This small molecule binds to this protein.
Small molecule (SMILES): OC[C@H]1O[C@@H](n2cnc3cc(Cl)c(Cl)cc32)[C@H](O)[C@@H]1O

Binding-site contacts:
Ligand atom O3' contacts residue ASN118 of chain 1.A at 2.7 Å (h-bond).
Ligand atom CL1 contacts residue ILE95 of chain 1.A at 4.3 Å.
Ligand atom C4 contacts residue VAL53 of chain 1.A at 3.9 Å (hydrophobic).
Ligand atom C1 contacts residue VAL53 of chain 1.A at 3.9 Å (hydrophobic).
Ligand atom C2' contacts residue ASN118 of chain 1.A at 3.4 Å.
Ligand atom C2 contacts residue VAL53 of chain 1.A at 4.0 Å (hydrophobic).
Ligand atom C2 contacts residue ILE174 of chain 1.A at 3.4 Å (hydrophobic).
Ligand atom CL2 contacts residue ASN117 of chain 1.A at 4.3 Å.
Ligand atom CL1 contacts residue ILE174 of chain 1.A at 4.0 Å.
Ligand atom C3' contacts residue ASN118 of chain 1.A at 3.6 Å.
Ligand atom CL2 contacts residue VAL66 of chain 1.A at 4.0 Å.
Ligand atom C1' contacts residue ASN118 of chain 1.A at 3.6 Å.
Ligand atom C4' contacts residue LEU45 of chain 1.A at 3.9 Å (hydrophobic).
Ligand atom C6 contacts residue VAL53 of chain 1.A at 4.0 Å (hydrophobic).
Ligand atom O4' contacts residue GLY46 of chain 1.A at 3.8 Å.
Ligand atom C5 contacts residue MET163 of chain 1.A at 3.8 Å (hydrophobic).
Ligand atom O3' contacts residue LEU45 of chain 1.A at 3.5 Å (h-bond).
Ligand atom C5 contacts residue ASN118 of chain 1.A at 3.7 Å.
Ligand atom O2' contacts residue MET163 of chain 1.A at 3.4 Å.
Ligand atom O2' contacts residue ASN118 of chain 1.A at 2.5 Å (h-bond).
Ligand atom CL2 contacts residue VAL116 of chain 1.A at 3.7 Å.
Ligand atom CL1 contacts residue VAL66 of chain 1.A at 4.1 Å.
Ligand atom O5' contacts residue ARG47 of chain 1.A at 4.0 Å.
Ligand atom C3 contacts residue VAL66 of chain 1.A at 4.4 Å (hydrophobic).
Ligand atom C7 contacts residue VAL53 of chain 1.A at 3.6 Å (hydrophobic).
Ligand atom C7 contacts residue ILE174 of chain 1.A at 3.7 Å (hydrophobic).
Ligand atom C3' contacts residue LEU45 of chain 1.A at 4.3 Å (hydrophobic).
Ligand atom C4 contacts residue VAL66 of chain 1.A at 4.3 Å (hydrophobic).
Ligand atom C3 contacts residue ILE174 of chain 1.A at 3.9 Å (hydrophobic).
Ligand atom C4 contacts residue MET163 of chain 1.A at 3.8 Å (hydrophobic).
Ligand atom C5 contacts residue VAL53 of chain 1.A at 3.9 Å (hydrophobic).
Ligand atom CL2 contacts residue MET163 of chain 1.A at 3.6 Å.
Ligand atom C3 contacts residue VAL53 of chain 1.A at 4.0 Å (hydrophobic).
Ligand atom CL2 contacts residue LEU45 of chain 1.A at 4.3 Å.
Ligand atom O5' contacts residue GLY46 of chain 1.A at 4.4 Å.
Ligand atom O4' contacts residue LEU45 of chain 1.A at 4.2 Å.
Ligand atom N2 contacts residue VAL53 of chain 1.A at 3.5 Å.
Ligand atom N2 contacts residue ILE174 of chain 1.A at 4.1 Å.
Ligand atom C4' contacts residue GLY46 of chain 1.A at 4.0 Å.
Ligand atom N1 contacts residue VAL53 of chain 1.A at 4.2 Å.

Sequence of chain 1.A:
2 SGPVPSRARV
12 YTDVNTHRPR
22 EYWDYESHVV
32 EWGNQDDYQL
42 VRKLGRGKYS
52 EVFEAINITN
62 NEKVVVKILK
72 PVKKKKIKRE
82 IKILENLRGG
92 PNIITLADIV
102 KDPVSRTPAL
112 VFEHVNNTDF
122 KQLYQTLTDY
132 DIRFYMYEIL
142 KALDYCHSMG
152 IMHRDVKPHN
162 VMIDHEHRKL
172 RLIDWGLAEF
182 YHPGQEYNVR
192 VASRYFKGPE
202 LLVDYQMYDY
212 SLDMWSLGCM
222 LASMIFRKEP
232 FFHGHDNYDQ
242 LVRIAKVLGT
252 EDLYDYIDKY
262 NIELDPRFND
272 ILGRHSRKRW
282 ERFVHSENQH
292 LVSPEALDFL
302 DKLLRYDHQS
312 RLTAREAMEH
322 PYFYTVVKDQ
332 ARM